Binding-site contacts:
Ligand atom O5 contacts residue ASN46 of chain 1.A at 2.3 Å (h-bond).
Ligand atom C4 contacts residue ASN46 of chain 1.A at 4.2 Å.
Ligand atom C7 contacts residue ASN46 of chain 1.A at 3.2 Å.
Ligand atom C2 contacts residue ASN46 of chain 1.A at 2.5 Å.
Ligand atom C5 contacts residue ASN46 of chain 1.A at 3.6 Å.
Ligand atom O7 contacts residue ASN46 of chain 1.A at 3.0 Å (h-bond).
Ligand atom C1 contacts residue ASN46 of chain 1.A at 1.4 Å.
Ligand atom N2 contacts residue ASN46 of chain 1.A at 2.9 Å (h-bond).
Ligand atom C8 contacts residue ASN46 of chain 1.A at 4.4 Å.
Ligand atom C3 contacts residue ASN46 of chain 1.A at 3.8 Å.

Sequence of chain 1.A:
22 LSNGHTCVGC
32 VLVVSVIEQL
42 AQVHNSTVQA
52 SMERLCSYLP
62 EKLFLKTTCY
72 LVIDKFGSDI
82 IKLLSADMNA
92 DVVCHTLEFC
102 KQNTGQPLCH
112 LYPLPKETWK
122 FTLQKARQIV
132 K

This protein binds this small molecule.
Small molecule (SMILES): CC(=O)N[C@@H]1[C@@H](O)[C@H](O)[C@@H](CO)O[C@H]1O